Binding-site contacts:
Ligand atom OAC contacts residue ASP350 of chain 1.A at 3.4 Å (salt-bridge).
Ligand atom OAD contacts residue ARG406 of chain 1.A at 3.0 Å (salt-bridge).
Ligand atom OAA contacts residue TRP314 of chain 1.A at 3.9 Å.
Ligand atom CAL contacts residue LYS348 of chain 1.A at 3.8 Å.
Ligand atom CAJ contacts residue TRP213 of chain 1.A at 3.8 Å (hydrophobic).
Ligand atom CAG contacts residue TRP213 of chain 1.A at 3.7 Å (hydrophobic).
Ligand atom OAE contacts residue TYR214 of chain 1.A at 2.7 Å (h-bond).
Ligand atom OAC contacts residue LYS348 of chain 1.A at 2.9 Å (salt-bridge).
Ligand atom OAC contacts residue ASP243 of chain 1.A at 2.8 Å (salt-bridge).
Ligand atom OAA contacts residue ASP244 of chain 1.A at 2.7 Å (salt-bridge).
Ligand atom CAJ contacts residue ASP350 of chain 1.A at 4.0 Å.
Ligand atom CAL contacts residue ARG406 of chain 1.A at 4.0 Å.
Ligand atom OAD contacts residue ASP410 of chain 1.A at 2.6 Å (salt-bridge).
Ligand atom OAD contacts residue CYS391 of chain 1.A at 3.3 Å (h-bond).
Ligand atom OAC contacts residue TRP280 of chain 1.A at 3.2 Å (h-bond).
Ligand atom CAK contacts residue ASP410 of chain 1.A at 3.6 Å.
Ligand atom CAL contacts residue TYR214 of chain 1.A at 3.5 Å (hydrophobic).
Ligand atom OAA contacts residue TRP280 of chain 1.A at 3.7 Å.
Ligand atom CAH contacts residue ASP350 of chain 1.A at 3.8 Å.
Ligand atom OAD contacts residue TRP88 of chain 1.A at 3.1 Å (h-bond).
Ligand atom CAG contacts residue ASP244 of chain 1.A at 3.5 Å.
Ligand atom CAK contacts residue ASP350 of chain 1.A at 3.3 Å.
Ligand atom CAI contacts residue ASP350 of chain 1.A at 3.4 Å.
Ligand atom CAH contacts residue ASP243 of chain 1.A at 4.0 Å.
Ligand atom CAI contacts residue PHE351 of chain 1.A at 3.9 Å (hydrophobic).
Ligand atom CAJ contacts residue LYS348 of chain 1.A at 3.9 Å.
Ligand atom CAF contacts residue PHE351 of chain 1.A at 3.6 Å (hydrophobic).
Ligand atom CAK contacts residue CYS391 of chain 1.A at 3.9 Å (hydrophobic).
Ligand atom CAI contacts residue TRP88 of chain 1.A at 3.8 Å (hydrophobic).
Ligand atom CAI contacts residue ASP410 of chain 1.A at 3.8 Å.
Ligand atom CAF contacts residue ASP350 of chain 1.A at 3.5 Å.
Ligand atom CAG contacts residue ASP243 of chain 1.A at 3.6 Å.
Ligand atom OAA contacts residue TRP213 of chain 1.A at 3.9 Å.
Ligand atom OAE contacts residue ARG406 of chain 1.A at 3.1 Å (salt-bridge).
Ligand atom OAE contacts residue LYS348 of chain 1.A at 2.9 Å (salt-bridge).
Ligand atom CAK contacts residue ARG406 of chain 1.A at 3.9 Å.
Ligand atom OAB contacts residue ASP410 of chain 1.A at 2.7 Å (salt-bridge).
Ligand atom CAL contacts residue ASP410 of chain 1.A at 3.6 Å.
Ligand atom CAH contacts residue TRP213 of chain 1.A at 4.0 Å (hydrophobic).
Ligand atom CAJ contacts residue ASP243 of chain 1.A at 3.5 Å.

Sequence of chain 1.A:
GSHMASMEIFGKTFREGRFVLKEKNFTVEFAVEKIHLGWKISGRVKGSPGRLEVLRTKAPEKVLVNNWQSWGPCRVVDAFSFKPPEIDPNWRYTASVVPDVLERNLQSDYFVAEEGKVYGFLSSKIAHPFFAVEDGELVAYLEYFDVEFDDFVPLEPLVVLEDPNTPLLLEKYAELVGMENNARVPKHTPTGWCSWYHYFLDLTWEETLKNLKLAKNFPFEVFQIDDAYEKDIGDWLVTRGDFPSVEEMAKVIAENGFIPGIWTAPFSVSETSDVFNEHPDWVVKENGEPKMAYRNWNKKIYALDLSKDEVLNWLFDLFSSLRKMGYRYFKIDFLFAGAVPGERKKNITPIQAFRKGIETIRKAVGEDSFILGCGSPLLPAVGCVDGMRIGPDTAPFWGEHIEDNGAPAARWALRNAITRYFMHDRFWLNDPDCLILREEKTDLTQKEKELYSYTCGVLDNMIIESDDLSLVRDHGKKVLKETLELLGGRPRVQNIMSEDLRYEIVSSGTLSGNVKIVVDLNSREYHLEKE

The small molecule below binds the protein below.
Small molecule (SMILES): OCC1=C[C@H](O)[C@H](O)[C@@H](O)[C@H]1O